A protein and the small-molecule ligand that binds it are described below.
Small molecule (SMILES): CC(=O)N[C@@H]1[C@@H](O)[C@H](O)[C@@H](CO)O[C@H]1O

Binding-site contacts:
Ligand atom O5 contacts residue TYR28 of chain 1.C at 4.0 Å.
Ligand atom C5 contacts residue TYR28 of chain 1.C at 3.8 Å (hydrophobic).
Ligand atom C8 contacts residue ASN61 of chain 1.C at 4.1 Å.
Ligand atom C2 contacts residue ASN61 of chain 1.C at 2.4 Å.
Ligand atom C5 contacts residue ASN61 of chain 1.C at 3.7 Å.
Ligand atom C3 contacts residue ASN61 of chain 1.C at 3.7 Å.
Ligand atom C6 contacts residue TYR28 of chain 1.C at 4.1 Å (hydrophobic).
Ligand atom C1 contacts residue TYR28 of chain 1.C at 3.8 Å (hydrophobic).
Ligand atom O7 contacts residue ASN61 of chain 1.C at 3.0 Å (h-bond).
Ligand atom C8 contacts residue PHE59 of chain 1.C at 4.4 Å (hydrophobic).
Ligand atom C8 contacts residue THR29 of chain 1.C at 4.4 Å.
Ligand atom N2 contacts residue ASN61 of chain 1.C at 2.8 Å (h-bond).
Ligand atom C1 contacts residue ASN61 of chain 1.C at 1.4 Å.
Ligand atom C4 contacts residue ASN61 of chain 1.C at 4.2 Å.
Ligand atom O5 contacts residue ASN61 of chain 1.C at 2.4 Å (h-bond).
Ligand atom C7 contacts residue ASN61 of chain 1.C at 3.1 Å.

Sequence of chain 1.C:
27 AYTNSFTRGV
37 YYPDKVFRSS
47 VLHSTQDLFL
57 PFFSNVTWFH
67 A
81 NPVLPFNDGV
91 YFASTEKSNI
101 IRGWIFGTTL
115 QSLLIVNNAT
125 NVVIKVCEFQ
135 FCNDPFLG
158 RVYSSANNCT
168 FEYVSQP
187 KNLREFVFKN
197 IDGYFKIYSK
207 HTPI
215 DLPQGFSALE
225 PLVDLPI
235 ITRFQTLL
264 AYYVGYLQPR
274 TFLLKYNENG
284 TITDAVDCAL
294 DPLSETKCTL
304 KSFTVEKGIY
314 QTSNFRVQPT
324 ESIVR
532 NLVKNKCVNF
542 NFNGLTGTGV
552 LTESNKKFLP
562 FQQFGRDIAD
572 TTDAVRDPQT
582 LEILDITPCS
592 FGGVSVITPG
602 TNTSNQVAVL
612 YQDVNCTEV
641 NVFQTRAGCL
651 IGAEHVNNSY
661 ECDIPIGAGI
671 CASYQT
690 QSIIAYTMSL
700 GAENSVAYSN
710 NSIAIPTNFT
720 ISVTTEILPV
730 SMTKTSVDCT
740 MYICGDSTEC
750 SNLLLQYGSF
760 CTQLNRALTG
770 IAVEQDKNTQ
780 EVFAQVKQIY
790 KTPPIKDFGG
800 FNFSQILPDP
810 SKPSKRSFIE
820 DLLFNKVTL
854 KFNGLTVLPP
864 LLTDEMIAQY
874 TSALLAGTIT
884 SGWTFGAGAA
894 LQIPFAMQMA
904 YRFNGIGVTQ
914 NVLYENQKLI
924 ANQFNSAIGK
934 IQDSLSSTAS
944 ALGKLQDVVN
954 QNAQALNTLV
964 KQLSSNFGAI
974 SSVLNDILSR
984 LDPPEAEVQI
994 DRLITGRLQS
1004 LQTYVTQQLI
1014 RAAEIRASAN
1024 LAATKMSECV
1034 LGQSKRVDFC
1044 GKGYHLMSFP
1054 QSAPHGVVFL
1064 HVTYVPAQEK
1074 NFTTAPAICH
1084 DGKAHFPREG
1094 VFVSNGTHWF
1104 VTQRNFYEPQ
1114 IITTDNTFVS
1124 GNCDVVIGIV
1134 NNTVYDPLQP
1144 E